Binding-site contacts:
Ligand atom C36 contacts residue TYR186 of chain 1.F at 3.6 Å (hydrophobic).
Ligand atom C25 contacts residue TYR91 of chain 1.F at 3.7 Å (hydrophobic).
Ligand atom C18 contacts residue TYR53 of chain 1.G at 3.5 Å (hydrophobic).
Ligand atom C44 contacts residue TRP145 of chain 1.F at 3.8 Å (hydrophobic).
Ligand atom C9 contacts residue TYR193 of chain 1.F at 3.9 Å (hydrophobic).
Ligand atom C14 contacts residue ILE116 of chain 1.G at 3.6 Å (hydrophobic).
Ligand atom C22 contacts residue TRP145 of chain 1.F at 3.9 Å (hydrophobic).
Ligand atom C7 contacts residue TYR193 of chain 1.F at 3.4 Å (hydrophobic).
Ligand atom O39 contacts residue ILE116 of chain 1.G at 3.7 Å.
Ligand atom C27 contacts residue TYR91 of chain 1.F at 3.5 Å (hydrophobic).
Ligand atom O39 contacts residue MET114 of chain 1.G at 2.9 Å.
Ligand atom C27 contacts residue LYS141 of chain 1.F at 4.0 Å.
Ligand atom O37 contacts residue TYR193 of chain 1.F at 2.9 Å (h-bond).
Ligand atom C22 contacts residue TYR53 of chain 1.G at 3.2 Å (hydrophobic).
Ligand atom C8 contacts residue TYR193 of chain 1.F at 3.1 Å (hydrophobic).
Ligand atom C3 contacts residue CYS188 of chain 1.F at 3.5 Å (hydrophobic).
Ligand atom C34 contacts residue TYR186 of chain 1.F at 3.8 Å (hydrophobic).
Ligand atom C38 contacts residue TYR193 of chain 1.F at 3.6 Å (hydrophobic).
Ligand atom C32 contacts residue TYR193 of chain 1.F at 3.6 Å (hydrophobic).
Ligand atom C21 contacts residue TRP145 of chain 1.F at 3.2 Å (hydrophobic).
Ligand atom O42 contacts residue LYS141 of chain 1.F at 3.1 Å (salt-bridge).
Ligand atom C3 contacts residue CYS189 of chain 1.F at 3.2 Å (hydrophobic).
Ligand atom C45 contacts residue TYR91 of chain 1.F at 3.8 Å (hydrophobic).
Ligand atom O40 contacts residue LYS141 of chain 1.F at 2.9 Å (salt-bridge).
Ligand atom C28 contacts residue TYR91 of chain 1.F at 3.8 Å (hydrophobic).
Ligand atom O40 contacts residue TYR91 of chain 1.F at 3.8 Å.
Ligand atom C41 contacts residue LYS141 of chain 1.F at 3.5 Å.
Ligand atom C13 contacts residue ILE116 of chain 1.G at 3.6 Å (hydrophobic).
Ligand atom C38 contacts residue GLU191 of chain 1.F at 3.8 Å.
Ligand atom C31 contacts residue TYR193 of chain 1.F at 3.6 Å (hydrophobic).
Ligand atom C33 contacts residue TYR186 of chain 1.F at 3.9 Å (hydrophobic).
Ligand atom C45 contacts residue TRP145 of chain 1.F at 3.5 Å (hydrophobic).
Ligand atom C2 contacts residue CYS188 of chain 1.F at 3.6 Å (hydrophobic).
Ligand atom O42 contacts residue TYR91 of chain 1.F at 4.0 Å.
Ligand atom C26 contacts residue TYR91 of chain 1.F at 3.4 Å (hydrophobic).
Ligand atom C7 contacts residue GLU191 of chain 1.F at 4.0 Å.
Ligand atom C15 contacts residue TYR53 of chain 1.G at 3.5 Å (hydrophobic).
Ligand atom C26 contacts residue LYS141 of chain 1.F at 3.9 Å.
Ligand atom C2 contacts residue TYR186 of chain 1.F at 3.9 Å (hydrophobic).
Ligand atom O39 contacts residue GLN55 of chain 1.G at 3.7 Å.

Sequence of chain 1.G:
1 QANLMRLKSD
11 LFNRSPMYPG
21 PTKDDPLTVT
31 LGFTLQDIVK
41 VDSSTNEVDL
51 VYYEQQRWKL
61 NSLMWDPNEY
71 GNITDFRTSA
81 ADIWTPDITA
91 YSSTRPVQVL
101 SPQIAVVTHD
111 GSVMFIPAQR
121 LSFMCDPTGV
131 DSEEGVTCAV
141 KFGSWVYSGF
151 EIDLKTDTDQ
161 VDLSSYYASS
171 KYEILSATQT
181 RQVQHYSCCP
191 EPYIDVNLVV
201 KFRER

The protein below binds the small molecule below.
Small molecule (SMILES): COc1cc2c3cc1Oc1cc(ccc1O)C[C@@H]1c4c(cc(OC)c(O)c4Oc4ccc(cc4)C[C@@H]3[N@@H+](C)CC2)CC[N+]1(C)C

Sequence of chain 1.F:
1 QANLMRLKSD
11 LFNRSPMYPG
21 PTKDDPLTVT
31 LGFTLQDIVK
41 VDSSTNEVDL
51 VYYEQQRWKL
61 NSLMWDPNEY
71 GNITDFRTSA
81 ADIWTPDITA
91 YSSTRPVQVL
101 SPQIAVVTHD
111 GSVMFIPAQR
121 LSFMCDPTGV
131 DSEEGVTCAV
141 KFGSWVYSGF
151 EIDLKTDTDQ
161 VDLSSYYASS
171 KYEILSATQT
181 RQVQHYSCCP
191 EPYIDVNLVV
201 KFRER